Binding-site contacts:
Ligand atom N2 contacts residue ASN488 of chain 1.C at 2.8 Å (h-bond).
Ligand atom C2 contacts residue ASN488 of chain 1.C at 2.3 Å.
Ligand atom C4 contacts residue ASN488 of chain 1.C at 4.1 Å.
Ligand atom O7 contacts residue ASN488 of chain 1.C at 2.8 Å (h-bond).
Ligand atom C8 contacts residue GLY486 of chain 1.C at 3.5 Å.
Ligand atom C7 contacts residue ASN488 of chain 1.C at 3.0 Å.
Ligand atom C8 contacts residue ASN488 of chain 1.C at 4.2 Å.
Ligand atom N2 contacts residue GLY486 of chain 1.C at 4.4 Å.
Ligand atom C1 contacts residue ASN488 of chain 1.C at 1.4 Å.
Ligand atom O5 contacts residue ASN488 of chain 1.C at 2.3 Å (h-bond).
Ligand atom C3 contacts residue ASN488 of chain 1.C at 3.7 Å.
Ligand atom O7 contacts residue GLN269 of chain 1.B at 3.6 Å.
Ligand atom C5 contacts residue ASN488 of chain 1.C at 3.6 Å.
Ligand atom C7 contacts residue GLY486 of chain 1.C at 4.2 Å.

Sequence of chain 1.C:
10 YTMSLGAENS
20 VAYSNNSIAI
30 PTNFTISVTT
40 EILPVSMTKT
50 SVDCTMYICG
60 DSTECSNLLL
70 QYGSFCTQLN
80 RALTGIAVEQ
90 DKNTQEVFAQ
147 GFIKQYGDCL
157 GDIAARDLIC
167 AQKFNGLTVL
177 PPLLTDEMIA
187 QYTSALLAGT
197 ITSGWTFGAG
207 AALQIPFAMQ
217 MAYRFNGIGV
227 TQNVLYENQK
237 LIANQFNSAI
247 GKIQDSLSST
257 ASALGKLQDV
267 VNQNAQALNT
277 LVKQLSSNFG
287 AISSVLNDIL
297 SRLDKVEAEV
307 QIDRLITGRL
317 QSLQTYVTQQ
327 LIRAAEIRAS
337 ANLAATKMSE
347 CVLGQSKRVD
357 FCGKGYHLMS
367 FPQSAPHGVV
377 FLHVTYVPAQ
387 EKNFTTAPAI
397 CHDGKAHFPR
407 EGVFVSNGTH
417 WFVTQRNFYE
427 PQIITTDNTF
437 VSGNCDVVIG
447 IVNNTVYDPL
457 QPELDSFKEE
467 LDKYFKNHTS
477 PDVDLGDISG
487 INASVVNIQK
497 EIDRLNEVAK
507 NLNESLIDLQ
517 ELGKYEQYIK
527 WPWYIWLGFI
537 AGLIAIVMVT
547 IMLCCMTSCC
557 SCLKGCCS

Sequence of chain 1.B:
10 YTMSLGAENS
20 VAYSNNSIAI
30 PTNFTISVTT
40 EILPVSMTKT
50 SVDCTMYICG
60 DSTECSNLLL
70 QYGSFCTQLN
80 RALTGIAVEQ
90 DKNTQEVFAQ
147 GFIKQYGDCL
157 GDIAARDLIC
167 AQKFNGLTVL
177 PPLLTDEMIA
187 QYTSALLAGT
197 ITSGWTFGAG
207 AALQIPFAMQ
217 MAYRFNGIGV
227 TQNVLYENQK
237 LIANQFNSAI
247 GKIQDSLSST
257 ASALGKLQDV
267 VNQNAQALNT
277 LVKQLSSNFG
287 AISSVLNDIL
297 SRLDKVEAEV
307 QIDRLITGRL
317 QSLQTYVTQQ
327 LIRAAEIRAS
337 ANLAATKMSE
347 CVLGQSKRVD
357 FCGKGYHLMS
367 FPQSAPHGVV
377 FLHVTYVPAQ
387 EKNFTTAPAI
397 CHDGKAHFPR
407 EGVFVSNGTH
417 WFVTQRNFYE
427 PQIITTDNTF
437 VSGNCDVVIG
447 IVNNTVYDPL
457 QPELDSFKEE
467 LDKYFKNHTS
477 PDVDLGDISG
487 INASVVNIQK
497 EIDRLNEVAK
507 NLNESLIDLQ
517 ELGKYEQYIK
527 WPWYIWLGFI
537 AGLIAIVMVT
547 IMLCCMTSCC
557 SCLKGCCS

The protein below binds the small molecule below.
Small molecule (SMILES): CC(=O)N[C@@H]1[C@@H](O)[C@H](O)[C@@H](CO)O[C@H]1O